Binding-site contacts:
Ligand atom CG contacts residue VAL51 of chain 1.A at 3.9 Å (hydrophobic).
Ligand atom NE contacts residue ZN1 of chain 1.K at 3.9 Å.
Ligand atom CB contacts residue ASN198 of chain 1.A at 3.9 Å.
Ligand atom CD1 contacts residue LEU43 of chain 1.A at 3.7 Å (hydrophobic).
Ligand atom CG contacts residue HIS228 of chain 1.A at 4.0 Å.
Ligand atom CD1 contacts residue PHE48 of chain 1.A at 3.9 Å (hydrophobic).
Ligand atom O contacts residue ASN198 of chain 1.A at 3.8 Å.
Ligand atom CB contacts residue ZN1 of chain 1.I at 3.1 Å.
Ligand atom C contacts residue TRP71 of chain 1.A at 3.6 Å (hydrophobic).
Ligand atom SG contacts residue HIS100 of chain 1.A at 3.7 Å.
Ligand atom SG contacts residue ZN1 of chain 1.J at 2.1 Å.
Ligand atom CD2 contacts residue LEU43 of chain 1.A at 3.9 Å (hydrophobic).
Ligand atom CB contacts residue ZN1 of chain 1.J at 3.4 Å.
Ligand atom CD contacts residue HIS228 of chain 1.A at 3.5 Å.
Ligand atom CZ contacts residue ASN198 of chain 1.A at 4.0 Å.
Ligand atom SG contacts residue HIS167 of chain 1.A at 3.2 Å (h-bond).
Ligand atom NH2 contacts residue ZN1 of chain 1.K at 3.6 Å.
Ligand atom NH2 contacts residue ASP201 of chain 1.A at 3.7 Å.
Ligand atom CB contacts residue ASP102 of chain 1.A at 3.2 Å.
Ligand atom CD1 contacts residue MET45 of chain 1.A at 4.0 Å (hydrophobic).
Ligand atom CB contacts residue HIS100 of chain 1.A at 3.6 Å.
Ligand atom SG contacts residue HIS98 of chain 1.A at 4.0 Å.
Ligand atom SG contacts residue CYS186 of chain 1.A at 3.8 Å.
Ligand atom CA contacts residue ASP102 of chain 1.A at 4.0 Å.
Ligand atom OE2 contacts residue PHE48 of chain 1.A at 3.9 Å.
Ligand atom CG contacts residue HIS100 of chain 1.A at 3.8 Å.
Ligand atom NE contacts residue ASP201 of chain 1.A at 4.0 Å.
Ligand atom O contacts residue GLN101 of chain 1.A at 3.8 Å.
Ligand atom CD1 contacts residue VAL51 of chain 1.A at 3.6 Å (hydrophobic).
Ligand atom NH1 contacts residue ASN198 of chain 1.A at 2.8 Å (h-bond).
Ligand atom NE contacts residue HIS100 of chain 1.A at 3.7 Å.
Ligand atom SG contacts residue ASP102 of chain 1.A at 3.3 Å (salt-bridge).
Ligand atom SG contacts residue ZN1 of chain 1.I at 2.3 Å.
Ligand atom CA contacts residue ZN1 of chain 1.J at 3.8 Å.
Ligand atom O contacts residue TRP71 of chain 1.A at 3.7 Å.
Ligand atom CD contacts residue HIS100 of chain 1.A at 3.7 Å.
Ligand atom N contacts residue TRP71 of chain 1.A at 4.0 Å.
Ligand atom CA contacts residue TRP71 of chain 1.A at 3.9 Å (hydrophobic).
Ligand atom SG contacts residue HIS228 of chain 1.A at 3.9 Å.
Ligand atom CZ contacts residue ASP201 of chain 1.A at 3.9 Å.

Sequence of chain 1.A:
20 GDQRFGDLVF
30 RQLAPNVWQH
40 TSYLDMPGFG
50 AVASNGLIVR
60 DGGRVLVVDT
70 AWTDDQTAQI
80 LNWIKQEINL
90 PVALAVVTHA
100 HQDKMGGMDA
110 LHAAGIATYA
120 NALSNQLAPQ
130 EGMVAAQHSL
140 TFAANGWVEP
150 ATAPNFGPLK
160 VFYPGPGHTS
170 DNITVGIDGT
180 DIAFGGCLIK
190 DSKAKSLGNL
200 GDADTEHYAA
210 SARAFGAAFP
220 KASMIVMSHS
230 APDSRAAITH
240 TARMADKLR

The small molecule below binds the protein below.
Small molecule (SMILES): CC[C@H](C)[C@@H]1NC(=O)[C@@H]2CC=CN2C(=O)[C@@H](CS)NC(=O)[C@H](CC(C)C)NC(=O)[C@@H](CCCN=C(N)N)NC(=O)[C@@H](C)NC(=O)[C@H](CCC(=O)O)NC(=O)[C@@H]2CCCN2C1=O